Binding-site contacts:
Ligand atom O1B contacts residue LYS534 of chain 1.A at 3.2 Å (salt-bridge).
Ligand atom O3' contacts residue PRO348 of chain 1.A at 3.3 Å.
Ligand atom O4 contacts residue ALA588 of chain 1.A at 2.9 Å (h-bond).
Ligand atom N3 contacts residue HIS593 of chain 1.A at 3.4 Å.
Ligand atom O1B contacts residue THR614 of chain 1.A at 3.0 Å (h-bond).
Ligand atom C6 contacts residue HIS593 of chain 1.A at 3.5 Å.
Ligand atom N2' contacts residue HIS612 of chain 1.A at 3.2 Å (h-bond).
Ligand atom O2' contacts residue HIS593 of chain 1.A at 3.3 Å.
Ligand atom C4B contacts residue ALA4 of chain 1.B at 3.5 Å (hydrophobic).
Ligand atom O6' contacts residue THR252 of chain 1.A at 2.5 Å (h-bond).
Ligand atom C5 contacts residue HIS593 of chain 1.A at 3.4 Å.
Ligand atom O1A contacts residue SER6 of chain 1.B at 3.0 Å (h-bond).
Ligand atom N1 contacts residue HIS593 of chain 1.A at 3.4 Å.
Ligand atom C8' contacts residue TYR533 of chain 1.A at 3.2 Å (hydrophobic).
Ligand atom S5' contacts residue THR613 of chain 1.A at 3.5 Å (h-bond).
Ligand atom O7' contacts residue SER6 of chain 1.B at 3.5 Å.
Ligand atom O1B contacts residue THR613 of chain 1.A at 3.2 Å (h-bond).
Ligand atom C2B contacts residue ASP617 of chain 1.A at 3.5 Å.
Ligand atom O2A contacts residue GLN531 of chain 1.A at 3.3 Å (h-bond).
Ligand atom N3 contacts residue ALA588 of chain 1.A at 2.8 Å (h-bond).
Ligand atom C4 contacts residue HIS593 of chain 1.A at 3.4 Å.
Ligand atom O2' contacts residue LYS590 of chain 1.A at 2.7 Å (salt-bridge).
Ligand atom O1B contacts residue HIS612 of chain 1.A at 2.9 Å (h-bond).
Ligand atom C8' contacts residue CYS609 of chain 1.A at 3.5 Å (hydrophobic).
Ligand atom O3' contacts residue HIS612 of chain 1.A at 2.8 Å (h-bond).
Ligand atom C6' contacts residue SER6 of chain 1.B at 3.5 Å.
Ligand atom O3B contacts residue LYS590 of chain 1.A at 2.9 Å (salt-bridge).
Ligand atom C6' contacts residue THR252 of chain 1.A at 3.4 Å.
Ligand atom O4 contacts residue ARG596 of chain 1.A at 3.2 Å (salt-bridge).
Ligand atom O2' contacts residue ASP617 of chain 1.A at 2.8 Å (salt-bridge).
Ligand atom O1' contacts residue HIS612 of chain 1.A at 3.5 Å.
Ligand atom C3' contacts residue HIS612 of chain 1.A at 3.4 Å.
Ligand atom PB contacts residue LYS534 of chain 1.A at 3.5 Å.
Ligand atom O2B contacts residue LYS534 of chain 1.A at 2.8 Å (salt-bridge).
Ligand atom O7' contacts residue HIS190 of chain 1.A at 3.0 Å.
Ligand atom O4' contacts residue LEU345 of chain 1.A at 2.5 Å (h-bond).
Ligand atom O2 contacts residue ALA588 of chain 1.A at 3.5 Å (h-bond).
Ligand atom O1' contacts residue THR613 of chain 1.A at 3.1 Å (h-bond).
Ligand atom C4' contacts residue GLY346 of chain 1.A at 3.5 Å.
Ligand atom S5' contacts residue SER6 of chain 1.B at 3.4 Å.

Sequence of chain 1.A:
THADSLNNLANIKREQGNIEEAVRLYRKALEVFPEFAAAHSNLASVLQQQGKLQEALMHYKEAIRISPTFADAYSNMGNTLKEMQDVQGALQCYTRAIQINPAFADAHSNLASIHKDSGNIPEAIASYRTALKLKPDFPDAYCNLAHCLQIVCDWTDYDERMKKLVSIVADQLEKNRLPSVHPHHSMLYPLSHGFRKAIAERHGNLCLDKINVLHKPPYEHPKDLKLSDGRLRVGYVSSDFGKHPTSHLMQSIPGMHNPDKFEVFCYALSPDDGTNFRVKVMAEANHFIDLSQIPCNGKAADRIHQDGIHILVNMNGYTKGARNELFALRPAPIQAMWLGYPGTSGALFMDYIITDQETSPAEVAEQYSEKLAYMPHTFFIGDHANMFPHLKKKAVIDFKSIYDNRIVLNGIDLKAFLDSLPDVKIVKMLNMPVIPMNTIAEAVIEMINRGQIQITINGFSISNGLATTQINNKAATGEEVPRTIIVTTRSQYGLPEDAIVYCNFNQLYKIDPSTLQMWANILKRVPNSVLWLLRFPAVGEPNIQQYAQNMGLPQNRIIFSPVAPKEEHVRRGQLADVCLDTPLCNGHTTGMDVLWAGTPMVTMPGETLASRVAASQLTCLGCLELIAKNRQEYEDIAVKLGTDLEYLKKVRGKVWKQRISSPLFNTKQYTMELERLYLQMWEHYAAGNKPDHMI

Sequence of chain 1.B:
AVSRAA

The small molecule below binds the protein below.
Small molecule (SMILES): CC(=O)N[C@@H]1[C@@H](O)[C@H](O)[C@@H](CO)S[C@@H]1OP(=O)(O)OP(=O)(O)OC[C@H]1O[C@@H](n2ccc(=O)[nH]c2=O)[C@H](O)[C@@H]1O